The protein below binds the small molecule below.
Small molecule (SMILES): CC(C)CCC[C@@H](C)[C@H]1CC[C@H]2[C@@H]3CC=C4C[C@@H](O)CC[C@]4(C)[C@H]3CC[C@]12C

Binding-site contacts:
Ligand atom C1 contacts residue VAL483 of chain 1.D at 4.2 Å (hydrophobic).
Ligand atom C21 contacts residue PHE487 of chain 1.D at 3.9 Å (hydrophobic).
Ligand atom C2 contacts residue ASP482 of chain 1.D at 4.4 Å.
Ligand atom C5 contacts residue THR183 of chain 1.D at 3.9 Å.
Ligand atom C26 contacts residue SER493 of chain 1.D at 3.3 Å.
Ligand atom C18 contacts residue LEU190 of chain 1.D at 3.9 Å (hydrophobic).
Ligand atom C12 contacts residue VAL483 of chain 1.D at 4.0 Å (hydrophobic).
Ligand atom C23 contacts residue ALA490 of chain 1.D at 4.0 Å (hydrophobic).
Ligand atom C4 contacts residue THR183 of chain 1.D at 3.8 Å.
Ligand atom C15 contacts residue LEU186 of chain 1.D at 4.0 Å (hydrophobic).
Ligand atom C26 contacts residue TRP193 of chain 1.D at 4.1 Å (hydrophobic).
Ligand atom C27 contacts residue LEU494 of chain 1.D at 4.1 Å (hydrophobic).
Ligand atom C8 contacts residue LEU187 of chain 1.D at 4.1 Å (hydrophobic).
Ligand atom C19 contacts residue TRP486 of chain 1.D at 3.9 Å (hydrophobic).
Ligand atom C7 contacts residue LEU186 of chain 1.D at 4.5 Å (hydrophobic).
Ligand atom O1 contacts residue THR479 of chain 1.D at 4.3 Å.
Ligand atom C26 contacts residue LEU190 of chain 1.D at 4.2 Å (hydrophobic).
Ligand atom C11 contacts residue VAL483 of chain 1.D at 4.1 Å (hydrophobic).
Ligand atom C21 contacts residue TRP486 of chain 1.D at 3.9 Å (hydrophobic).
Ligand atom C26 contacts residue LEU494 of chain 1.D at 4.0 Å (hydrophobic).
Ligand atom C22 contacts residue PHE487 of chain 1.D at 4.5 Å (hydrophobic).
Ligand atom C26 contacts residue ALA490 of chain 1.D at 4.0 Å (hydrophobic).
Ligand atom C21 contacts residue ALA490 of chain 1.D at 3.9 Å (hydrophobic).
Ligand atom C11 contacts residue TRP486 of chain 1.D at 3.5 Å (hydrophobic).
Ligand atom C27 contacts residue TRP193 of chain 1.D at 4.0 Å (hydrophobic).
Ligand atom C6 contacts residue THR183 of chain 1.D at 3.5 Å.
Ligand atom C12 contacts residue TRP486 of chain 1.D at 3.6 Å (hydrophobic).
Ligand atom C23 contacts residue LEU190 of chain 1.D at 4.3 Å (hydrophobic).
Ligand atom C18 contacts residue TRP486 of chain 1.D at 4.2 Å (hydrophobic).
Ligand atom C20 contacts residue LEU190 of chain 1.D at 4.4 Å (hydrophobic).
Ligand atom C25 contacts residue TRP193 of chain 1.D at 3.9 Å (hydrophobic).
Ligand atom C19 contacts residue LEU187 of chain 1.D at 3.9 Å (hydrophobic).
Ligand atom C7 contacts residue THR183 of chain 1.D at 4.3 Å.
Ligand atom C1 contacts residue TRP486 of chain 1.D at 4.4 Å (hydrophobic).
Ligand atom C18 contacts residue LEU187 of chain 1.D at 3.8 Å (hydrophobic).

Sequence of chain 1.D:
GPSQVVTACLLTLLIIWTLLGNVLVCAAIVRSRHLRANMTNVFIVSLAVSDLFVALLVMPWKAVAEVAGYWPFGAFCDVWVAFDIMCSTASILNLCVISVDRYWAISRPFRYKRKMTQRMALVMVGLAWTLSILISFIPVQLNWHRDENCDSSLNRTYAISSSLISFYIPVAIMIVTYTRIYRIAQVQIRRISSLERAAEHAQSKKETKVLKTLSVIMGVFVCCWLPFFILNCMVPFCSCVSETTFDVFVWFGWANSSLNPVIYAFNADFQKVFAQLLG